The small molecule below binds the protein below.
Small molecule (SMILES): CC(=O)N[C@@H]1[C@@H](O)[C@H](O)[C@@H](CO)O[C@H]1O

Sequence of chain 1.A:
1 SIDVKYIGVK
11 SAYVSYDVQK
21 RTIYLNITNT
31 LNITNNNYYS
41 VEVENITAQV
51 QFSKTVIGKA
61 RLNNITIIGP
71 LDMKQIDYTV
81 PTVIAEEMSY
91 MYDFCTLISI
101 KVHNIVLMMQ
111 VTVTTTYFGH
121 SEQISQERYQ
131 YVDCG

Sequence of chain 1.B:
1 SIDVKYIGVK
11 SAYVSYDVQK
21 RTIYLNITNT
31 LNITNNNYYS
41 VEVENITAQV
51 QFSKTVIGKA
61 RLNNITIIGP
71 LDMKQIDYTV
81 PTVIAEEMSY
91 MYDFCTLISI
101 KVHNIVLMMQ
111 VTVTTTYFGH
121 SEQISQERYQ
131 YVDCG

Binding-site contacts:
Ligand atom C8 contacts residue THR34 of chain 1.A at 3.9 Å.
Ligand atom C1 contacts residue ASN32 of chain 1.A at 1.4 Å.
Ligand atom C4 contacts residue NAG1 of chain 1.I at 4.0 Å.
Ligand atom O7 contacts residue THR34 of chain 1.A at 4.5 Å.
Ligand atom N2 contacts residue ASN32 of chain 1.B at 3.6 Å.
Ligand atom C5 contacts residue NAG1 of chain 1.I at 4.1 Å.
Ligand atom C4 contacts residue ASN32 of chain 1.A at 4.2 Å.
Ligand atom C2 contacts residue ASN32 of chain 1.A at 2.5 Å.
Ligand atom C6 contacts residue THR30 of chain 1.A at 4.4 Å.
Ligand atom C3 contacts residue NAG1 of chain 1.I at 3.6 Å.
Ligand atom C3 contacts residue ASN32 of chain 1.A at 3.8 Å.
Ligand atom O3 contacts residue NAG1 of chain 1.I at 4.1 Å.
Ligand atom C5 contacts residue ASN32 of chain 1.A at 3.7 Å.
Ligand atom C7 contacts residue NAG1 of chain 1.I at 3.7 Å.
Ligand atom C8 contacts residue NAG1 of chain 1.I at 3.3 Å.
Ligand atom C7 contacts residue THR34 of chain 1.A at 4.3 Å.
Ligand atom O5 contacts residue ASN32 of chain 1.A at 2.4 Å (h-bond).
Ligand atom O4 contacts residue NAG1 of chain 1.I at 3.4 Å (h-bond).
Ligand atom C8 contacts residue ASN32 of chain 1.A at 4.4 Å.
Ligand atom C1 contacts residue ASN32 of chain 1.B at 4.2 Å.
Ligand atom C3 contacts residue ASN32 of chain 1.B at 3.9 Å.
Ligand atom C7 contacts residue ASN32 of chain 1.A at 3.2 Å.
Ligand atom N2 contacts residue ASN32 of chain 1.A at 2.9 Å (h-bond).
Ligand atom C2 contacts residue ASN32 of chain 1.B at 4.1 Å.
Ligand atom C2 contacts residue NAG1 of chain 1.I at 4.4 Å.
Ligand atom N2 contacts residue NAG1 of chain 1.I at 3.3 Å (h-bond).
Ligand atom O7 contacts residue ASN32 of chain 1.A at 3.2 Å (h-bond).